Sequence of chain 1.D:
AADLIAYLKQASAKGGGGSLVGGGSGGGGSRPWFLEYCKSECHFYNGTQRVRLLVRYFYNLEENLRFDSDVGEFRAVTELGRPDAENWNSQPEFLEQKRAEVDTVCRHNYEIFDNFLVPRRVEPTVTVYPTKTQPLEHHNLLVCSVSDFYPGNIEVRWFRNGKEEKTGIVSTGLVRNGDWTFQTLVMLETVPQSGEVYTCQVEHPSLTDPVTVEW

Sequence of chain 1.C:
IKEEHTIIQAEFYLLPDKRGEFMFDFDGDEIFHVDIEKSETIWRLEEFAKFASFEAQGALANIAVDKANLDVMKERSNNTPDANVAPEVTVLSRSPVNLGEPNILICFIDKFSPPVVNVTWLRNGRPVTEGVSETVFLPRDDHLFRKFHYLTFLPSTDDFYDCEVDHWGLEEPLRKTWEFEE

Binding-site contacts:
Ligand atom O7 contacts residue ASN78 of chain 1.C at 3.7 Å.
Ligand atom C8 contacts residue VAL21 of chain 1.D at 4.5 Å (hydrophobic).
Ligand atom C2 contacts residue ASN78 of chain 1.C at 2.5 Å.
Ligand atom O6 contacts residue ASN78 of chain 1.C at 4.5 Å.
Ligand atom O7 contacts residue VAL21 of chain 1.D at 3.8 Å.
Ligand atom C7 contacts residue ASN78 of chain 1.C at 3.0 Å.
Ligand atom C5 contacts residue ASN78 of chain 1.C at 3.7 Å.
Ligand atom C8 contacts residue SER19 of chain 1.D at 4.2 Å.
Ligand atom O7 contacts residue GLY22 of chain 1.D at 3.6 Å.
Ligand atom C4 contacts residue ASN78 of chain 1.C at 4.2 Å.
Ligand atom C8 contacts residue LEU20 of chain 1.D at 3.8 Å (hydrophobic).
Ligand atom C7 contacts residue GLY22 of chain 1.D at 4.5 Å.
Ligand atom N2 contacts residue ASN78 of chain 1.C at 2.9 Å (h-bond).
Ligand atom O5 contacts residue ASN78 of chain 1.C at 2.4 Å (h-bond).
Ligand atom C3 contacts residue ASN78 of chain 1.C at 3.8 Å.
Ligand atom C1 contacts residue ASN78 of chain 1.C at 1.4 Å.
Ligand atom C8 contacts residue ASN78 of chain 1.C at 3.1 Å.

This protein binds this small molecule.
Small molecule (SMILES): CC(=O)N[C@@H]1[C@@H](O)[C@H](O)[C@@H](CO)O[C@H]1O